This small molecule binds to this protein.
Small molecule (SMILES): O=C(c1ccc2c(c1)OCO2)N1CCCCCC1

Sequence of chain 1.A:
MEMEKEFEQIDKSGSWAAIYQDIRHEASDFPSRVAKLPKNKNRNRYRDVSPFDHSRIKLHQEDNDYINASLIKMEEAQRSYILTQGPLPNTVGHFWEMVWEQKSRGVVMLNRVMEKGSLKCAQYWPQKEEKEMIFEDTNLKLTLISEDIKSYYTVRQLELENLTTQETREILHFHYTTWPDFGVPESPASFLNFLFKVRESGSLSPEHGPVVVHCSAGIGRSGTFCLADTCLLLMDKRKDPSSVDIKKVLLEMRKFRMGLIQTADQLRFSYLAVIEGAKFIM

Binding-site contacts:
Ligand atom C12 contacts residue ARG105 of chain 1.A at 3.7 Å.
Ligand atom C01 contacts residue ARG105 of chain 1.A at 4.1 Å.
Ligand atom O16 contacts residue ARG169 of chain 1.A at 3.7 Å.
Ligand atom C02 contacts residue GLU170 of chain 1.A at 4.2 Å.
Ligand atom C05 contacts residue ARG169 of chain 1.A at 3.6 Å.
Ligand atom C03 contacts residue ARG169 of chain 1.A at 3.0 Å.
Ligand atom C11 contacts residue GLU170 of chain 1.A at 4.2 Å.
Ligand atom C03 contacts residue LYS103 of chain 1.A at 4.3 Å.
Ligand atom C02 contacts residue ARG105 of chain 1.A at 4.5 Å.
Ligand atom C02 contacts residue ARG169 of chain 1.A at 3.3 Å.
Ligand atom C12 contacts residue GLU170 of chain 1.A at 3.9 Å.
Ligand atom C02 contacts residue SER104 of chain 1.A at 3.8 Å.
Ligand atom C04 contacts residue ARG169 of chain 1.A at 3.3 Å.
Ligand atom O08 contacts residue ARG169 of chain 1.A at 3.5 Å.
Ligand atom C13 contacts residue ARG105 of chain 1.A at 3.5 Å.
Ligand atom O18 contacts residue SER104 of chain 1.A at 4.3 Å.
Ligand atom C03 contacts residue SER104 of chain 1.A at 4.4 Å.
Ligand atom O18 contacts residue ARG169 of chain 1.A at 3.2 Å.
Ligand atom C07 contacts residue GLU170 of chain 1.A at 3.8 Å.
Ligand atom C02 contacts residue ILE171 of chain 1.A at 4.5 Å (hydrophobic).
Ligand atom C01 contacts residue ARG169 of chain 1.A at 3.6 Å.
Ligand atom C07 contacts residue ARG169 of chain 1.A at 4.4 Å.
Ligand atom O08 contacts residue GLU170 of chain 1.A at 2.8 Å (salt-bridge).
Ligand atom C17 contacts residue LYS103 of chain 1.A at 3.8 Å.
Ligand atom C14 contacts residue HIS208 of chain 1.A at 4.5 Å.
Ligand atom C06 contacts residue ARG169 of chain 1.A at 3.6 Å.
Ligand atom O18 contacts residue LYS103 of chain 1.A at 3.5 Å (salt-bridge).
Ligand atom C01 contacts residue GLU170 of chain 1.A at 3.5 Å.
Ligand atom C06 contacts residue GLU170 of chain 1.A at 4.2 Å.
Ligand atom C17 contacts residue ARG169 of chain 1.A at 3.3 Å.